Sequence of chain 1.A:
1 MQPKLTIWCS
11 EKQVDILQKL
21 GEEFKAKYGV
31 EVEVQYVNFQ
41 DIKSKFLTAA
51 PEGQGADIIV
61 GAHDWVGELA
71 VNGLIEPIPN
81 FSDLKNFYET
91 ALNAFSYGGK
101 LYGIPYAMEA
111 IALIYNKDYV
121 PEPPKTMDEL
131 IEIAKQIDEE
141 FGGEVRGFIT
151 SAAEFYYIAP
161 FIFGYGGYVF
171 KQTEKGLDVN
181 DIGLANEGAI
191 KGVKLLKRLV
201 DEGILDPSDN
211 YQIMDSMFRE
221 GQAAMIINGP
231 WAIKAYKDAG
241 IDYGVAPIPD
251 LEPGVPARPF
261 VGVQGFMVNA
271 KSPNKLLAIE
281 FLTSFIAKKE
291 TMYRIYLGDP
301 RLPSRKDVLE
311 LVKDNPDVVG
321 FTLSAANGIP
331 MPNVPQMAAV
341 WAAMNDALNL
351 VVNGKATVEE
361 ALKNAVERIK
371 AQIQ

A small-molecule ligand and the protein it binds are described below.
Small molecule (SMILES): OC[C@H]1O[C@H](O[C@H]2[C@H](O)[C@@H](O)[C@@H](O[C@H]3[C@H](O)[C@@H](O)[C@@H](O)O[C@@H]3CO)O[C@@H]2CO)[C@H](O)[C@@H](O)[C@@H]1O

Binding-site contacts:
Ligand atom C3 contacts residue ASP64 of chain 1.A at 3.5 Å.
Ligand atom O6 contacts residue TYR157 of chain 1.A at 3.7 Å.
Ligand atom O2 contacts residue MET331 of chain 1.A at 3.8 Å.
Ligand atom O2 contacts residue LYS12 of chain 1.A at 3.5 Å.
Ligand atom C4 contacts residue TRP341 of chain 1.A at 3.8 Å (hydrophobic).
Ligand atom C2 contacts residue ASP64 of chain 1.A at 3.3 Å.
Ligand atom O5 contacts residue TYR157 of chain 1.A at 3.3 Å (h-bond).
Ligand atom O2 contacts residue GLN264 of chain 1.A at 3.0 Å (h-bond).
Ligand atom C1 contacts residue TRP231 of chain 1.A at 3.6 Å (hydrophobic).
Ligand atom O2 contacts residue ARG301 of chain 1.A at 3.0 Å (salt-bridge).
Ligand atom O2 contacts residue TRP231 of chain 1.A at 3.7 Å.
Ligand atom O6 contacts residue GLU154 of chain 1.A at 2.6 Å (salt-bridge).
Ligand atom C1 contacts residue GLU11 of chain 1.A at 3.3 Å.
Ligand atom C2 contacts residue GLU109 of chain 1.A at 3.6 Å.
Ligand atom C3 contacts residue PHE39 of chain 1.A at 3.7 Å (hydrophobic).
Ligand atom O6 contacts residue GLN40 of chain 1.A at 3.1 Å (h-bond).
Ligand atom O3 contacts residue ASP64 of chain 1.A at 2.7 Å (salt-bridge).
Ligand atom C2 contacts residue ARG301 of chain 1.A at 3.8 Å.
Ligand atom C2 contacts residue TRP231 of chain 1.A at 3.8 Å (hydrophobic).
Ligand atom C6 contacts residue GLN40 of chain 1.A at 3.7 Å.
Ligand atom O2 contacts residue SER10 of chain 1.A at 2.7 Å (h-bond).
Ligand atom O2 contacts residue ASP64 of chain 1.A at 2.6 Å (salt-bridge).
Ligand atom O4 contacts residue PHE39 of chain 1.A at 3.5 Å.
Ligand atom O3 contacts residue ALA62 of chain 1.A at 3.7 Å.
Ligand atom O6 contacts residue TYR211 of chain 1.A at 3.8 Å.
Ligand atom O1 contacts residue PHE39 of chain 1.A at 3.2 Å.
Ligand atom C2 contacts residue SER10 of chain 1.A at 3.8 Å.
Ligand atom C6 contacts residue GLU154 of chain 1.A at 3.5 Å.
Ligand atom C1 contacts residue TYR156 of chain 1.A at 3.7 Å (hydrophobic).
Ligand atom C6 contacts residue TRP341 of chain 1.A at 3.7 Å (hydrophobic).
Ligand atom O1 contacts residue GLU11 of chain 1.A at 3.3 Å (salt-bridge).
Ligand atom O3 contacts residue ARG301 of chain 1.A at 2.9 Å (salt-bridge).
Ligand atom O5 contacts residue TYR156 of chain 1.A at 3.7 Å.
Ligand atom O2 contacts residue ALA62 of chain 1.A at 3.2 Å.
Ligand atom O5 contacts residue TRP341 of chain 1.A at 3.8 Å.
Ligand atom C1 contacts residue SER10 of chain 1.A at 3.8 Å.
Ligand atom O1 contacts residue SER10 of chain 1.A at 3.1 Å.
Ligand atom O3 contacts residue GLN264 of chain 1.A at 3.5 Å (h-bond).
Ligand atom O3 contacts residue TRP65 of chain 1.A at 2.9 Å (h-bond).
Ligand atom O2 contacts residue GLU109 of chain 1.A at 2.6 Å (salt-bridge).